Binding-site contacts:
Ligand atom C7 contacts residue HIS299 of chain 1.A at 4.2 Å.
Ligand atom O7 contacts residue ARG412 of chain 1.A at 3.7 Å.
Ligand atom C5 contacts residue ASN301 of chain 1.A at 3.7 Å.
Ligand atom C1 contacts residue SER381 of chain 1.A at 4.4 Å.
Ligand atom C7 contacts residue ARG412 of chain 1.A at 4.4 Å.
Ligand atom C3 contacts residue HIS299 of chain 1.A at 3.7 Å.
Ligand atom N2 contacts residue HIS299 of chain 1.A at 3.2 Å (h-bond).
Ligand atom O7 contacts residue ASN265 of chain 1.A at 3.8 Å.
Ligand atom C1 contacts residue THR383 of chain 1.A at 4.2 Å.
Ligand atom C3 contacts residue ASN301 of chain 1.A at 3.8 Å.
Ligand atom C2 contacts residue ASN301 of chain 1.A at 2.4 Å.
Ligand atom C8 contacts residue ASN301 of chain 1.A at 3.3 Å.
Ligand atom O7 contacts residue THR267 of chain 1.A at 3.4 Å.
Ligand atom O6 contacts residue THR383 of chain 1.A at 3.8 Å.
Ligand atom O5 contacts residue ASN301 of chain 1.A at 2.4 Å (h-bond).
Ligand atom C8 contacts residue ASN265 of chain 1.A at 4.2 Å.
Ligand atom O3 contacts residue HIS299 of chain 1.A at 4.2 Å.
Ligand atom N2 contacts residue ASN301 of chain 1.A at 2.9 Å (h-bond).
Ligand atom C8 contacts residue ARG412 of chain 1.A at 4.0 Å.
Ligand atom O5 contacts residue THR383 of chain 1.A at 4.1 Å.
Ligand atom C7 contacts residue ASN265 of chain 1.A at 4.4 Å.
Ligand atom O7 contacts residue ASN301 of chain 1.A at 4.2 Å.
Ligand atom C1 contacts residue HIS299 of chain 1.A at 4.1 Å.
Ligand atom C5 contacts residue THR383 of chain 1.A at 4.2 Å.
Ligand atom C7 contacts residue ASN301 of chain 1.A at 3.3 Å.
Ligand atom N2 contacts residue THR267 of chain 1.A at 4.4 Å.
Ligand atom C2 contacts residue HIS299 of chain 1.A at 3.9 Å.
Ligand atom O5 contacts residue SER381 of chain 1.A at 3.8 Å.
Ligand atom O7 contacts residue HIS299 of chain 1.A at 4.3 Å.
Ligand atom C4 contacts residue ASN301 of chain 1.A at 4.2 Å.
Ligand atom C7 contacts residue THR267 of chain 1.A at 4.3 Å.
Ligand atom C1 contacts residue ASN301 of chain 1.A at 1.4 Å.
Ligand atom O6 contacts residue SER381 of chain 1.A at 4.2 Å.

This small molecule binds to this protein.
Small molecule (SMILES): CC(=O)N[C@H]1[C@H](O[C@H]2[C@H](O)[C@@H](NC(C)=O)CO[C@@H]2CO)O[C@H](CO)[C@@H](O)[C@@H]1O

Sequence of chain 1.A:
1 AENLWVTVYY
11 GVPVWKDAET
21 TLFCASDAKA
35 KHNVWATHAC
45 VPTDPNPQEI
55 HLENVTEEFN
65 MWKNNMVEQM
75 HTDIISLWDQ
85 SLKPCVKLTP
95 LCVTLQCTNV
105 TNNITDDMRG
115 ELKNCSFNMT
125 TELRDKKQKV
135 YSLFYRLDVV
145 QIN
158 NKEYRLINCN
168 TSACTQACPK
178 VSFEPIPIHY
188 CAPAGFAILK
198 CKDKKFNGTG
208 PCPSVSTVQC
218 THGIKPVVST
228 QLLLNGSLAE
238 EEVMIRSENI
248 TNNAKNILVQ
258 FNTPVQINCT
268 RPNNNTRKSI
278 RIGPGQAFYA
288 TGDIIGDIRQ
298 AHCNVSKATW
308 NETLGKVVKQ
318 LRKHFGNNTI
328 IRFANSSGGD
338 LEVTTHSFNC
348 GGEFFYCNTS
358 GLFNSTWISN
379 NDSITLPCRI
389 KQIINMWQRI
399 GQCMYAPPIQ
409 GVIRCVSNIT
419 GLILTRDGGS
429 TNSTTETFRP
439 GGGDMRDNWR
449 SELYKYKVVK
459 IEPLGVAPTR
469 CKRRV